Sequence of chain 1.B:
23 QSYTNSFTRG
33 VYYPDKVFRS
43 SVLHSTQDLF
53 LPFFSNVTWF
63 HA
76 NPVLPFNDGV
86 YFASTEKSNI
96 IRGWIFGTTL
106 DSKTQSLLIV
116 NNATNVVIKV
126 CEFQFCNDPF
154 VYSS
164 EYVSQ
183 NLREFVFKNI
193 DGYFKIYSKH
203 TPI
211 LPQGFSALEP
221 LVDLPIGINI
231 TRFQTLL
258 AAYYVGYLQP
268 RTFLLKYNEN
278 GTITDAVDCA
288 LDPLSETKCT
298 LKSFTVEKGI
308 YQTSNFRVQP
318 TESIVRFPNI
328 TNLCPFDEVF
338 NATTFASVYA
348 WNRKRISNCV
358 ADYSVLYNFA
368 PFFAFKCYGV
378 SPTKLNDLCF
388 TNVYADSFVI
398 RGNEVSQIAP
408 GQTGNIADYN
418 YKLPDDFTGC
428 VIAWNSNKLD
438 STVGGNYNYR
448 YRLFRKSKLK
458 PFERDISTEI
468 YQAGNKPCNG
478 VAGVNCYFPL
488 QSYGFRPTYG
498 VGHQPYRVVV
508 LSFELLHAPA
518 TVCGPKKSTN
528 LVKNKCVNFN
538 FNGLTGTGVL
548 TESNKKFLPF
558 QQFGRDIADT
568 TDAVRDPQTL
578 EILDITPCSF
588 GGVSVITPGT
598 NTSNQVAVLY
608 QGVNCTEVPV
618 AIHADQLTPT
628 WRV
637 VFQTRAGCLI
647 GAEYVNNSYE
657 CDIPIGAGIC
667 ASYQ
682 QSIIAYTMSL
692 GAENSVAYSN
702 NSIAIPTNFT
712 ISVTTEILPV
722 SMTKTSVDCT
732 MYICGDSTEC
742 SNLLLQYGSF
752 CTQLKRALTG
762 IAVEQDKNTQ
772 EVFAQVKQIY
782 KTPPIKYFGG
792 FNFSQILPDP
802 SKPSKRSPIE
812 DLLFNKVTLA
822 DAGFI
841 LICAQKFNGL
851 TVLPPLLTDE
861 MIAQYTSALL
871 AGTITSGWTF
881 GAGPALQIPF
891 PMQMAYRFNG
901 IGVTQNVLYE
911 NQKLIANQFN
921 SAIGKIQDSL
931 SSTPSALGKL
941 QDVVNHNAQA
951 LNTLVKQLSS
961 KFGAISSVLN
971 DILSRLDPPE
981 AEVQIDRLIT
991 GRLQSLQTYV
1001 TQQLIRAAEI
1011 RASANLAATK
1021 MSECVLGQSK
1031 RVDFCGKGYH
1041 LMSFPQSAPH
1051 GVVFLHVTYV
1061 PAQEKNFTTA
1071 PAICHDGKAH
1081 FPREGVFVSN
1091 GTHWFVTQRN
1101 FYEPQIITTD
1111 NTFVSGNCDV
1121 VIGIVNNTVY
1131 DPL

A small-molecule ligand and the protein it binds are described below.
Small molecule (SMILES): CC(=O)N[C@@H]1[C@@H](O)[C@H](O)[C@@H](CO)O[C@H]1O

Binding-site contacts:
Ligand atom C5 contacts residue TYR25 of chain 1.B at 3.6 Å (hydrophobic).
Ligand atom C1 contacts residue TYR25 of chain 1.B at 4.1 Å (hydrophobic).
Ligand atom C3 contacts residue ASN58 of chain 1.B at 3.8 Å.
Ligand atom C5 contacts residue ASN58 of chain 1.B at 3.6 Å.
Ligand atom O5 contacts residue ASN58 of chain 1.B at 2.3 Å (h-bond).
Ligand atom O7 contacts residue TYR25 of chain 1.B at 4.0 Å.
Ligand atom N2 contacts residue ASN58 of chain 1.B at 2.9 Å (h-bond).
Ligand atom C4 contacts residue ASN58 of chain 1.B at 4.2 Å.
Ligand atom C6 contacts residue ASN58 of chain 1.B at 4.5 Å.
Ligand atom O5 contacts residue TYR25 of chain 1.B at 4.0 Å.
Ligand atom C2 contacts residue ASN58 of chain 1.B at 2.5 Å.
Ligand atom C7 contacts residue ASN58 of chain 1.B at 3.6 Å.
Ligand atom C1 contacts residue ASN58 of chain 1.B at 1.4 Å.
Ligand atom C6 contacts residue TYR25 of chain 1.B at 3.5 Å (hydrophobic).
Ligand atom O7 contacts residue ASN58 of chain 1.B at 3.9 Å.